Sequence of chain 2.A:
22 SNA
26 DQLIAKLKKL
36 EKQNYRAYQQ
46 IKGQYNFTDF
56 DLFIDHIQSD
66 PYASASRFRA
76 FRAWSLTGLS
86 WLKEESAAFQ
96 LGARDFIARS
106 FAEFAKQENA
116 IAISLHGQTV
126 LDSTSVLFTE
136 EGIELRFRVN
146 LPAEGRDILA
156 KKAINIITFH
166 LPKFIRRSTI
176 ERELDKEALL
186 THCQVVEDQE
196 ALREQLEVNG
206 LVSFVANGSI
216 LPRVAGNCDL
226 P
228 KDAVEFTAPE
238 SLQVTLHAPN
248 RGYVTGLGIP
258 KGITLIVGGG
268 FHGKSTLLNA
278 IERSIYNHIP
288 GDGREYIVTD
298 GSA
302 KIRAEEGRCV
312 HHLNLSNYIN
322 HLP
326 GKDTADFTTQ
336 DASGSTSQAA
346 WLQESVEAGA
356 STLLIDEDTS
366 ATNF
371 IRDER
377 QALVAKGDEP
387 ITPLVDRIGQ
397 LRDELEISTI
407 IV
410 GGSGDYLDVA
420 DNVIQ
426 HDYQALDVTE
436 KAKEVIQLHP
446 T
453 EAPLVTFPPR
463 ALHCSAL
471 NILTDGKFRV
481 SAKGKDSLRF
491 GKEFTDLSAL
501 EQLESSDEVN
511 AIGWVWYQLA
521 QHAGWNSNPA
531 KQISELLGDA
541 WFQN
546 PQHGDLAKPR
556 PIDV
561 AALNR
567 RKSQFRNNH

Binding-site contacts:
Ligand atom N6 contacts residue TYR428 of chain 2.A at 3.4 Å.
Ligand atom O1A contacts residue GLY270 of chain 2.A at 3.0 Å.
Ligand atom N9 contacts residue TYR428 of chain 2.A at 3.4 Å.
Ligand atom O2B contacts residue PHE268 of chain 2.A at 2.7 Å (h-bond).
Ligand atom PG contacts residue NA1 of chain 2.B at 3.4 Å.
Ligand atom O2B contacts residue NA1 of chain 2.B at 2.5 Å (h-bond).
Ligand atom O4' contacts residue TYR428 of chain 2.A at 3.0 Å (h-bond).
Ligand atom C3' contacts residue ASP336 of chain 1.A at 3.4 Å.
Ligand atom O1G contacts residue VAL408 of chain 2.A at 3.2 Å.
Ligand atom O2G contacts residue GLY339 of chain 1.A at 3.3 Å (h-bond).
Ligand atom O3A contacts residue PHE268 of chain 2.A at 3.6 Å.
Ligand atom O1B contacts residue GLY270 of chain 2.A at 3.4 Å (h-bond).
Ligand atom O2G contacts residue ASP363 of chain 2.A at 2.8 Å (salt-bridge).
Ligand atom O2' contacts residue MSE227 of chain 2.A at 3.4 Å.
Ligand atom C6 contacts residue TYR428 of chain 2.A at 3.4 Å (hydrophobic).
Ligand atom N6 contacts residue VAL231 of chain 2.A at 2.7 Å (h-bond).
Ligand atom C8 contacts residue TYR428 of chain 2.A at 3.4 Å (hydrophobic).
Ligand atom O2B contacts residue SER338 of chain 1.A at 2.5 Å (h-bond).
Ligand atom C5 contacts residue PRO217 of chain 2.A at 3.5 Å (hydrophobic).
Ligand atom O3A contacts residue GLY270 of chain 2.A at 3.2 Å (h-bond).
Ligand atom O1G contacts residue SER272 of chain 2.A at 2.2 Å (h-bond).
Ligand atom N7 contacts residue TYR428 of chain 2.A at 3.2 Å.
Ligand atom O3' contacts residue ASP336 of chain 1.A at 2.6 Å (salt-bridge).
Ligand atom C5 contacts residue TYR428 of chain 2.A at 3.4 Å (hydrophobic).
Ligand atom O3G contacts residue NA1 of chain 2.B at 2.4 Å (h-bond).
Ligand atom O3G contacts residue ASP363 of chain 2.A at 3.0 Å (salt-bridge).
Ligand atom C8 contacts residue THR273 of chain 2.A at 3.5 Å.
Ligand atom O3G contacts residue LYS271 of chain 2.A at 3.4 Å (salt-bridge).
Ligand atom PG contacts residue ASP363 of chain 2.A at 3.3 Å.
Ligand atom O2G contacts residue SER272 of chain 2.A at 2.9 Å (h-bond).
Ligand atom O1B contacts residue LYS271 of chain 2.A at 2.6 Å (salt-bridge).
Ligand atom O2B contacts residue LYS271 of chain 2.A at 3.6 Å (salt-bridge).
Ligand atom C4 contacts residue TYR428 of chain 2.A at 3.6 Å (hydrophobic).
Ligand atom PB contacts residue SER338 of chain 1.A at 3.3 Å.
Ligand atom N3B contacts residue SER338 of chain 1.A at 3.1 Å (h-bond).
Ligand atom N3 contacts residue MSE227 of chain 2.A at 3.6 Å (h-bond).
Ligand atom O1A contacts residue THR273 of chain 2.A at 2.6 Å (h-bond).
Ligand atom N1 contacts residue VAL231 of chain 2.A at 2.9 Å (h-bond).
Ligand atom PG contacts residue SER272 of chain 2.A at 2.8 Å.
Ligand atom N3B contacts residue SER272 of chain 2.A at 3.1 Å (h-bond).

Sequence of chain 1.A:
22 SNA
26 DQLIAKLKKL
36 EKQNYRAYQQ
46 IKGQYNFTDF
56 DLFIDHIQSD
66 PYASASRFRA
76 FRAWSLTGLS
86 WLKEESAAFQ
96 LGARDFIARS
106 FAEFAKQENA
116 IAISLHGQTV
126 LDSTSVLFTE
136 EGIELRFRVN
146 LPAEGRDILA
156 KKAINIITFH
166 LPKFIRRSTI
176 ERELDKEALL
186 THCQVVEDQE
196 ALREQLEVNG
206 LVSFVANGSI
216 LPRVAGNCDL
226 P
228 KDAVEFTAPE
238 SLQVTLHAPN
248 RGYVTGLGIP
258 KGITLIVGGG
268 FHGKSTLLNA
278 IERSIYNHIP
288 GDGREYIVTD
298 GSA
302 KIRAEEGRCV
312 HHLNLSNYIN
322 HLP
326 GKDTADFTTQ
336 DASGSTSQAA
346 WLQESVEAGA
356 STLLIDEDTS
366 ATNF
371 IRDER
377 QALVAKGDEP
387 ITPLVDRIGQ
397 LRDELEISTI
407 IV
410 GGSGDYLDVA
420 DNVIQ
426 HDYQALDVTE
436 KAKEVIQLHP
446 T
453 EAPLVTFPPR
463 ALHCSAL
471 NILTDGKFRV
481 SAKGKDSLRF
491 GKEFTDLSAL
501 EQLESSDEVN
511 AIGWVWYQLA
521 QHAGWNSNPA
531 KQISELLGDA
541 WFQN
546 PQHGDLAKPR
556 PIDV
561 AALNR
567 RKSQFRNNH

A small-molecule ligand and the protein it binds are described below.
Small molecule (SMILES): Nc1ncnc2c1ncn2[C@@H]1O[C@H](CO[P](=O)(O)O[P](=O)(O)NP(=O)(O)O)[C@@H](O)[C@H]1O